Sequence of chain 1.B:
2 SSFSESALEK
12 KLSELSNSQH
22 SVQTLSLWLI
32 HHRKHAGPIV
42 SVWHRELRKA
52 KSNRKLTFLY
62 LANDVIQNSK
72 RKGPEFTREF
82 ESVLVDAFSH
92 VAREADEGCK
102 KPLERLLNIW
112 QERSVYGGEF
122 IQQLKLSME

Binding-site contacts:
Ligand atom CD2 contacts residue TYR61 of chain 1.A at 3.6 Å (hydrophobic).
Ligand atom N contacts residue ARG114 of chain 1.B at 3.0 Å (salt-bridge).
Ligand atom CE1 contacts residue ASP65 of chain 1.A at 3.3 Å.
Ligand atom OH contacts residue ASP65 of chain 1.A at 2.7 Å (salt-bridge).
Ligand atom O2P contacts residue ARG106 of chain 1.B at 2.6 Å (salt-bridge).
Ligand atom CB contacts residue ASN18 of chain 1.A at 3.4 Å.
Ligand atom C contacts residue GLN20 of chain 1.A at 3.6 Å.
Ligand atom OG contacts residue GLN20 of chain 1.A at 3.0 Å (h-bond).
Ligand atom CA contacts residue ARG114 of chain 1.B at 3.5 Å.
Ligand atom O contacts residue ARG114 of chain 1.B at 2.9 Å (salt-bridge).
Ligand atom C contacts residue ARG114 of chain 1.B at 3.6 Å.
Ligand atom P contacts residue ARG106 of chain 1.B at 3.6 Å.
Ligand atom O contacts residue GLN20 of chain 1.A at 3.0 Å (h-bond).
Ligand atom N contacts residue GLN20 of chain 1.A at 3.0 Å (h-bond).
Ligand atom CB contacts residue ASN64 of chain 1.A at 3.5 Å.
Ligand atom O contacts residue ASN64 of chain 1.A at 3.1 Å (h-bond).
Ligand atom CA contacts residue GLN20 of chain 1.A at 3.3 Å.
Ligand atom CE2 contacts residue ARG114 of chain 1.B at 3.3 Å.
Ligand atom OH contacts residue ASN64 of chain 1.A at 3.0 Å (h-bond).
Ligand atom C contacts residue ASN18 of chain 1.A at 3.6 Å.
Ligand atom CB contacts residue ARG114 of chain 1.B at 3.5 Å.
Ligand atom CE1 contacts residue LYS71 of chain 1.A at 3.6 Å.
Ligand atom O contacts residue GLN68 of chain 1.A at 3.3 Å (h-bond).
Ligand atom CG contacts residue ASP65 of chain 1.A at 3.5 Å.
Ligand atom O contacts residue ARG114 of chain 1.B at 3.3 Å (salt-bridge).
Ligand atom CD1 contacts residue VAL23 of chain 1.A at 3.6 Å (hydrophobic).
Ligand atom O contacts residue ARG114 of chain 1.B at 2.9 Å (salt-bridge).
Ligand atom O contacts residue ARG114 of chain 1.B at 3.4 Å.
Ligand atom O3P contacts residue ARG106 of chain 1.B at 3.0 Å (salt-bridge).
Ligand atom C contacts residue GLN20 of chain 1.A at 3.6 Å.
Ligand atom CB contacts residue GLN68 of chain 1.A at 3.6 Å.
Ligand atom CB contacts residue GLN68 of chain 1.A at 3.6 Å.
Ligand atom CA contacts residue ASN18 of chain 1.A at 3.6 Å.
Ligand atom N contacts residue GLN20 of chain 1.A at 3.2 Å (h-bond).
Ligand atom OH contacts residue SER115 of chain 1.B at 3.2 Å (h-bond).
Ligand atom CE1 contacts residue VAL23 of chain 1.A at 3.5 Å (hydrophobic).
Ligand atom CZ contacts residue ASP65 of chain 1.A at 3.4 Å.
Ligand atom N contacts residue ASN18 of chain 1.A at 2.8 Å (h-bond).
Ligand atom CA contacts residue ASN64 of chain 1.A at 3.5 Å.
Ligand atom CD1 contacts residue GLN20 of chain 1.A at 3.4 Å.

This protein binds this small molecule.
Small molecule (SMILES): C[C@H](N)C(=O)N1CCC[C@H]1C(=O)N[C@@H](CO)C(=O)N[C@@H](Cc1ccc(O)cc1)C(=O)N[C@@H](COP(=O)(O)O)C(=O)N1CCC[C@H]1C(=O)N[C@H](C(=O)N[C@@H](CO)C(=O)N1CCC[C@H]1C(=O)N[C@@H](CO)C(=O)N[C@@H](Cc1ccc(O)cc1)C(=O)N[C@@H](CO)C(N)=O)[C@@H](C)O

Sequence of chain 1.A:
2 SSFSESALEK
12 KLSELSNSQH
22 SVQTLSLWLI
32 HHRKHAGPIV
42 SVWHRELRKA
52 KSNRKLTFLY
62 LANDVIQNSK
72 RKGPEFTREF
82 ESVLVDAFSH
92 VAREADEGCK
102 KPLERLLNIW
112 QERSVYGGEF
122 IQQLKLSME